Binding-site contacts:
Ligand atom C3 contacts residue LYS437 of chain 1.A at 3.8 Å.
Ligand atom O5 contacts residue VAL431 of chain 1.A at 4.3 Å.
Ligand atom C6 contacts residue GLN408 of chain 1.A at 3.4 Å.
Ligand atom O2 contacts residue LYS437 of chain 1.A at 2.5 Å (salt-bridge).
Ligand atom C2 contacts residue VAL431 of chain 1.A at 4.5 Å (hydrophobic).
Ligand atom C6 contacts residue GLU405 of chain 1.A at 3.8 Å.
Ligand atom C5 contacts residue GLN408 of chain 1.A at 3.8 Å.
Ligand atom C5 contacts residue ASN407 of chain 1.A at 4.5 Å.
Ligand atom O6 contacts residue TYR404 of chain 1.A at 3.0 Å (h-bond).
Ligand atom C1 contacts residue TYR404 of chain 1.A at 3.5 Å (hydrophobic).
Ligand atom O4 contacts residue GLN408 of chain 1.A at 3.9 Å.
Ligand atom C6 contacts residue TYR404 of chain 1.A at 3.4 Å (hydrophobic).
Ligand atom C5 contacts residue TYR404 of chain 1.A at 4.0 Å (hydrophobic).
Ligand atom C6 contacts residue ASN407 of chain 1.A at 3.7 Å.
Ligand atom C2 contacts residue GLU433 of chain 1.A at 4.3 Å.
Ligand atom O5 contacts residue TYR404 of chain 1.A at 2.9 Å.
Ligand atom C2 contacts residue LYS437 of chain 1.A at 3.2 Å.
Ligand atom O3 contacts residue LYS437 of chain 1.A at 3.2 Å (salt-bridge).
Ligand atom O3 contacts residue TYR404 of chain 1.A at 4.5 Å.
Ligand atom O6 contacts residue ASN407 of chain 1.A at 2.9 Å (h-bond).
Ligand atom O5 contacts residue ASN407 of chain 1.A at 3.8 Å.
Ligand atom C2 contacts residue TYR404 of chain 1.A at 4.3 Å (hydrophobic).
Ligand atom O2 contacts residue GLU433 of chain 1.A at 3.4 Å (salt-bridge).
Ligand atom O6 contacts residue GLN408 of chain 1.A at 2.7 Å (h-bond).
Ligand atom O6 contacts residue GLU405 of chain 1.A at 3.6 Å.
Ligand atom O4 contacts residue TYR404 of chain 1.A at 4.3 Å.
Ligand atom C4 contacts residue TYR404 of chain 1.A at 3.8 Å (hydrophobic).

Sequence of chain 1.A:
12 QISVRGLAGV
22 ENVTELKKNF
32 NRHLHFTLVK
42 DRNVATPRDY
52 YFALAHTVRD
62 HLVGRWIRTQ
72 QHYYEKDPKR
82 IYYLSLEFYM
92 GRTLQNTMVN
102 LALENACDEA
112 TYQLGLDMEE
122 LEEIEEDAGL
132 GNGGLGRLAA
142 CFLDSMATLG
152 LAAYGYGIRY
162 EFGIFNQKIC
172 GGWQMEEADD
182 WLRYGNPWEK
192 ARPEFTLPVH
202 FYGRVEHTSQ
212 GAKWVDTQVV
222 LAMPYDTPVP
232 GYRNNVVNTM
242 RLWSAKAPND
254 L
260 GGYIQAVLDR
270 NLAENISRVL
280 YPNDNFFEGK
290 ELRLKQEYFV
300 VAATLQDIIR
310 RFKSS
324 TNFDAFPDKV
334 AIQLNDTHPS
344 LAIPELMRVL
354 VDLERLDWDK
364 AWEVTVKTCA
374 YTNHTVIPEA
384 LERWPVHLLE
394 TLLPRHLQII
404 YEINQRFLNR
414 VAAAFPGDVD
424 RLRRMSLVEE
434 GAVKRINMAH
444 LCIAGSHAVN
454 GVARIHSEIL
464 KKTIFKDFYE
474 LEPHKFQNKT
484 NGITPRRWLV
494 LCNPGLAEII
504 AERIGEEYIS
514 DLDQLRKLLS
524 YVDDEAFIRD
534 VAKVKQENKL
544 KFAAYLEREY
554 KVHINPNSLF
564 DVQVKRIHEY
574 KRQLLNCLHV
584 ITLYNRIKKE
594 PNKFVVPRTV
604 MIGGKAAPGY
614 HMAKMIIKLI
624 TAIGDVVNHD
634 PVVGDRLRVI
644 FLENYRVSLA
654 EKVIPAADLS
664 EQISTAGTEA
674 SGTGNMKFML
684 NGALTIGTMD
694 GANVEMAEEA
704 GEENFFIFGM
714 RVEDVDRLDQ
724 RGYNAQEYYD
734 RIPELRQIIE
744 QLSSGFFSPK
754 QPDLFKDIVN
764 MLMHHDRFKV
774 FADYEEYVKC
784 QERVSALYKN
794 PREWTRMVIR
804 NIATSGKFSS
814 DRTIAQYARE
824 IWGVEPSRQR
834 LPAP

This protein binds this small molecule.
Small molecule (SMILES): OC[C@H]1O[C@H](O[C@H]2[C@H](O)[C@@H](O)CO[C@@H]2CO)[C@H](O)[C@@H](O)[C@@H]1O